This small molecule binds to this protein.
Small molecule (SMILES): CC(=O)N[C@@H]1[C@@H](O[C@@H]2O[C@H](C(=O)O)[C@@H](O[C@@H]3O[C@H](CO)[C@H](OS(=O)(=O)O)[C@H](O[C@@H]4O[C@H](C(=O)O)C[C@H](O)[C@H]4O)[C@H]3NC(C)=O)[C@H](O)[C@H]2O)[C@@H](OS(=O)(=O)O)[C@@H](CO)O[C@H]1O

Sequence of chain 1.A:
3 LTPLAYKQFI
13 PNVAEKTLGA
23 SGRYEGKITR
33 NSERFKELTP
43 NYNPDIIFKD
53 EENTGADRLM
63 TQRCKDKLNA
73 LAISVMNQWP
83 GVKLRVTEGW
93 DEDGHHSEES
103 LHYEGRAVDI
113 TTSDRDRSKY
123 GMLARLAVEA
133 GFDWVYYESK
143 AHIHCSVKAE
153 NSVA

Binding-site contacts:
Ligand atom O4 contacts residue ARG117 of chain 1.A at 3.4 Å (salt-bridge).
Ligand atom C1 contacts residue ARG117 of chain 1.A at 4.2 Å.
Ligand atom OSC contacts residue LYS51 of chain 1.A at 4.3 Å.
Ligand atom S contacts residue ARG87 of chain 1.A at 3.9 Å.
Ligand atom OSB contacts residue ARG117 of chain 1.A at 3.5 Å (salt-bridge).
Ligand atom OSB contacts residue ARG87 of chain 1.A at 3.7 Å.
Ligand atom S contacts residue ACT1 of chain 1.F at 4.3 Å.
Ligand atom OSC contacts residue ARG117 of chain 1.A at 3.4 Å (salt-bridge).
Ligand atom OSA contacts residue ACT1 of chain 1.F at 4.2 Å.
Ligand atom S contacts residue ARG117 of chain 1.A at 3.7 Å.
Ligand atom OSC contacts residue ACT1 of chain 1.F at 4.5 Å.
Ligand atom C2 contacts residue ARG117 of chain 1.A at 4.2 Å.
Ligand atom OSB contacts residue ACT1 of chain 1.F at 3.4 Å (h-bond).
Ligand atom OSC contacts residue ARG87 of chain 1.A at 3.1 Å (salt-bridge).
Ligand atom O5 contacts residue ARG117 of chain 1.A at 3.6 Å.
Ligand atom OSA contacts residue LYS51 of chain 1.A at 3.7 Å.
Ligand atom OSA contacts residue ARG87 of chain 1.A at 4.4 Å.
Ligand atom O1 contacts residue ARG117 of chain 1.A at 4.0 Å.